Binding-site contacts:
Ligand atom CZ2 contacts residue GLY253 of chain 1.D at 3.5 Å.
Ligand atom CD2 contacts residue PHE254 of chain 1.D at 4.2 Å (hydrophobic).
Ligand atom OXT contacts residue PHE254 of chain 1.D at 4.2 Å.
Ligand atom CD1 contacts residue GLU256 of chain 1.D at 3.2 Å.
Ligand atom O contacts residue GLU256 of chain 1.D at 2.6 Å (salt-bridge).
Ligand atom O contacts residue TRP255 of chain 1.D at 3.1 Å.
Ligand atom CG contacts residue GLY253 of chain 1.D at 4.2 Å.
Ligand atom CD2 contacts residue GLY253 of chain 1.D at 3.8 Å.
Ligand atom CD1 contacts residue TRP255 of chain 1.D at 3.2 Å (hydrophobic).
Ligand atom CE2 contacts residue GLY253 of chain 1.D at 3.6 Å.
Ligand atom NE1 contacts residue TRP255 of chain 1.D at 3.7 Å.
Ligand atom OXT contacts residue TRP255 of chain 1.D at 4.1 Å.
Ligand atom O contacts residue PHE254 of chain 1.D at 3.9 Å.
Ligand atom CB contacts residue TRP255 of chain 1.D at 4.3 Å (hydrophobic).
Ligand atom CA contacts residue PHE254 of chain 1.D at 4.0 Å (hydrophobic).
Ligand atom CG contacts residue PHE254 of chain 1.D at 3.7 Å (hydrophobic).
Ligand atom CB contacts residue PHE254 of chain 1.D at 3.2 Å (hydrophobic).
Ligand atom C contacts residue PHE254 of chain 1.D at 3.8 Å (hydrophobic).
Ligand atom NE1 contacts residue PHE254 of chain 1.D at 4.2 Å.
Ligand atom CG contacts residue GLU256 of chain 1.D at 4.3 Å.
Ligand atom CZ3 contacts residue GLY253 of chain 1.D at 4.2 Å.
Ligand atom NE1 contacts residue GLY253 of chain 1.D at 4.1 Å.
Ligand atom CD1 contacts residue PHE254 of chain 1.D at 3.8 Å (hydrophobic).
Ligand atom C contacts residue GLU256 of chain 1.D at 3.9 Å.
Ligand atom CD1 contacts residue GLY253 of chain 1.D at 4.4 Å.
Ligand atom C contacts residue TRP255 of chain 1.D at 3.9 Å (hydrophobic).
Ligand atom CA contacts residue GLU256 of chain 1.D at 4.5 Å.
Ligand atom NE1 contacts residue GLU256 of chain 1.D at 3.9 Å.
Ligand atom CE2 contacts residue PHE254 of chain 1.D at 4.2 Å (hydrophobic).
Ligand atom N contacts residue GLU256 of chain 1.D at 3.8 Å.
Ligand atom CE3 contacts residue GLY253 of chain 1.D at 3.9 Å.
Ligand atom CH2 contacts residue GLY253 of chain 1.D at 3.9 Å.
Ligand atom CG contacts residue TRP255 of chain 1.D at 4.1 Å (hydrophobic).

A protein and the small-molecule ligand that binds it are described below.
Small molecule (SMILES): N[C@@H](Cc1c[nH]c2ccccc12)C(=O)O

Sequence of chain 1.D:
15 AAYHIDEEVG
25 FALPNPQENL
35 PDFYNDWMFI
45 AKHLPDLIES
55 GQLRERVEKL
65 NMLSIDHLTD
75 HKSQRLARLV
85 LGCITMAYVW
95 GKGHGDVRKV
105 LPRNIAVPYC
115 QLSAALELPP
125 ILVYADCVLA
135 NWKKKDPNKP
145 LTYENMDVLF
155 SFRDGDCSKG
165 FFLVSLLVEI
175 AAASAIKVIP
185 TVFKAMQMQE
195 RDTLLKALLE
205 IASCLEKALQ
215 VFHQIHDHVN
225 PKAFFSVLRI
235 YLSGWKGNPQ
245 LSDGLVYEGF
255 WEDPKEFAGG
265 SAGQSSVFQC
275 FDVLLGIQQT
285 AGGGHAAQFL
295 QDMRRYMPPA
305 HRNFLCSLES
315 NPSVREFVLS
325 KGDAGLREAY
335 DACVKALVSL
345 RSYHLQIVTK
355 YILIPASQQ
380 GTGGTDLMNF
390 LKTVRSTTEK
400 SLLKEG